Sequence of chain 1.C:
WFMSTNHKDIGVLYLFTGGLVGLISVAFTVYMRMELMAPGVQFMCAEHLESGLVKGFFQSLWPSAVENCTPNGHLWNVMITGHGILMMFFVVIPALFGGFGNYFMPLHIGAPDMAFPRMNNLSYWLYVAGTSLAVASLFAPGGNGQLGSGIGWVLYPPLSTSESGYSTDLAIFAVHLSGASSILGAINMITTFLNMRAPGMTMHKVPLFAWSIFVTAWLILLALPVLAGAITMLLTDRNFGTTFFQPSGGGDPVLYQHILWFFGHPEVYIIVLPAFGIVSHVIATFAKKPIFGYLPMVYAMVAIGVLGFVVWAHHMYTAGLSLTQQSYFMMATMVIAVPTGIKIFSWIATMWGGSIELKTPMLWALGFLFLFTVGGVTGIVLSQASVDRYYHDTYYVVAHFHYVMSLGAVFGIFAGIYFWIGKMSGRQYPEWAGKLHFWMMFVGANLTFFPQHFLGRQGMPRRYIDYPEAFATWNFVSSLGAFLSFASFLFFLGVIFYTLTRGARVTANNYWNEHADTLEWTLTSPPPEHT

Binding-site contacts:
Ligand atom C2 contacts residue TRP451 of chain 1.C at 4.3 Å (hydrophobic).
Ligand atom C4 contacts residue TRP451 of chain 1.C at 3.6 Å (hydrophobic).
Ligand atom O55 contacts residue TRD1 of chain 1.HA at 4.4 Å.
Ligand atom O5 contacts residue TRP451 of chain 1.C at 4.0 Å.
Ligand atom O16 contacts residue TRP451 of chain 1.C at 4.3 Å.
Ligand atom C7 contacts residue TRP451 of chain 1.C at 4.4 Å (hydrophobic).
Ligand atom C3 contacts residue TRP451 of chain 1.C at 4.5 Å (hydrophobic).
Ligand atom C6 contacts residue TRP451 of chain 1.C at 3.8 Å (hydrophobic).
Ligand atom O3 contacts residue TRD1 of chain 1.HA at 3.7 Å.
Ligand atom C57 contacts residue TRP451 of chain 1.C at 4.0 Å (hydrophobic).
Ligand atom O7 contacts residue TRP451 of chain 1.C at 3.8 Å.

The protein below binds the small molecule below.
Small molecule (SMILES): CCCCCCCCCCO[C@@H]1O[C@H](CO)[C@@H](O[C@H]2O[C@H](CO)[C@@H](O)[C@H](O)[C@H]2O)[C@H](O)[C@H]1O